Sequence of chain 5.C:
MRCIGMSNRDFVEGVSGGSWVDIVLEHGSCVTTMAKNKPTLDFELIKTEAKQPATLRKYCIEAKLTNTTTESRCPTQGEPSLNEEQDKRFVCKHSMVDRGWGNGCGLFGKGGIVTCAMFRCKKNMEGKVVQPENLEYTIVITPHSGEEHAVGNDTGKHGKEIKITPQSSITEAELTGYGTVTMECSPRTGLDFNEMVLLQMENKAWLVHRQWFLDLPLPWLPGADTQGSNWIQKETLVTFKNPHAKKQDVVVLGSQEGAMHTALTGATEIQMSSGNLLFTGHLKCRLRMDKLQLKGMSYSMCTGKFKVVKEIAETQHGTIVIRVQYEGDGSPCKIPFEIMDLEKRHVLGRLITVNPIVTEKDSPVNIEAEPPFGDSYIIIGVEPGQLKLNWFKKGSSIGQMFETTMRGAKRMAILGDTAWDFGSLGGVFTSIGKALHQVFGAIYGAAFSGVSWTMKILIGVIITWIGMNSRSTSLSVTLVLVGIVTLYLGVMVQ

Sequence of chain 5.A:
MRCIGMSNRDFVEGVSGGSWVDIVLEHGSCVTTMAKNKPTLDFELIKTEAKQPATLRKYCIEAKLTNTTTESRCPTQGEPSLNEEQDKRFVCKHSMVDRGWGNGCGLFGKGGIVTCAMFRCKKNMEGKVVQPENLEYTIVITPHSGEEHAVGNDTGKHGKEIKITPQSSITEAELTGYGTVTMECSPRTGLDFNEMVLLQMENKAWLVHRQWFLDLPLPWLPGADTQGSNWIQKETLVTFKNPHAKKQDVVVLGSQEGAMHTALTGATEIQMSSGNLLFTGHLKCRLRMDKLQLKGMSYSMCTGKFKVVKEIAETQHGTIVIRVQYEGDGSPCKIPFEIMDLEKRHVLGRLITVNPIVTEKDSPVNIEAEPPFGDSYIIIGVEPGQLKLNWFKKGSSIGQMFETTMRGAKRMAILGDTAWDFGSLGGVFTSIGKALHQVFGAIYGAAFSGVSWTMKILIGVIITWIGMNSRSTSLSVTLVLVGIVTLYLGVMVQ

A small-molecule ligand and the protein it binds are described below.
Small molecule (SMILES): CC(=O)N[C@@H]1[C@@H](O)[C@H](O)[C@@H](CO)O[C@H]1O

Binding-site contacts:
Ligand atom O6 contacts residue LYS157 of chain 5.A at 3.8 Å.
Ligand atom N2 contacts residue HIS149 of chain 5.A at 4.3 Å.
Ligand atom C8 contacts residue ASN103 of chain 5.C at 4.5 Å.
Ligand atom C1 contacts residue THR155 of chain 5.A at 3.9 Å.
Ligand atom C2 contacts residue HIS149 of chain 5.A at 3.6 Å.
Ligand atom C2 contacts residue ASN153 of chain 5.A at 2.5 Å.
Ligand atom C6 contacts residue HIS158 of chain 5.A at 3.8 Å.
Ligand atom C5 contacts residue HIS158 of chain 5.A at 4.1 Å.
Ligand atom O5 contacts residue LYS157 of chain 5.A at 4.5 Å.
Ligand atom O5 contacts residue THR155 of chain 5.A at 4.3 Å.
Ligand atom C5 contacts residue LYS157 of chain 5.A at 4.1 Å.
Ligand atom C6 contacts residue LYS157 of chain 5.A at 3.8 Å.
Ligand atom C8 contacts residue GLY102 of chain 5.C at 3.3 Å.
Ligand atom C3 contacts residue ASN153 of chain 5.A at 3.8 Å.
Ligand atom O5 contacts residue ASN153 of chain 5.A at 2.4 Å (h-bond).
Ligand atom O3 contacts residue HIS149 of chain 5.A at 4.4 Å.
Ligand atom O5 contacts residue HIS149 of chain 5.A at 4.1 Å.
Ligand atom C1 contacts residue ASN153 of chain 5.A at 1.4 Å.
Ligand atom C7 contacts residue ASN153 of chain 5.A at 3.7 Å.
Ligand atom O7 contacts residue ASN153 of chain 5.A at 4.0 Å.
Ligand atom N2 contacts residue ASN153 of chain 5.A at 2.9 Å (h-bond).
Ligand atom C1 contacts residue HIS149 of chain 5.A at 4.0 Å.
Ligand atom C5 contacts residue ASN153 of chain 5.A at 3.7 Å.
Ligand atom C1 contacts residue HIS158 of chain 5.A at 4.0 Å.
Ligand atom C7 contacts residue HIS149 of chain 5.A at 4.2 Å.
Ligand atom C8 contacts residue TRP101 of chain 5.C at 3.6 Å (hydrophobic).
Ligand atom C4 contacts residue ASN153 of chain 5.A at 4.2 Å.
Ligand atom O5 contacts residue HIS158 of chain 5.A at 3.1 Å.
Ligand atom O7 contacts residue HIS149 of chain 5.A at 3.3 Å.